Sequence of chain 1.C:
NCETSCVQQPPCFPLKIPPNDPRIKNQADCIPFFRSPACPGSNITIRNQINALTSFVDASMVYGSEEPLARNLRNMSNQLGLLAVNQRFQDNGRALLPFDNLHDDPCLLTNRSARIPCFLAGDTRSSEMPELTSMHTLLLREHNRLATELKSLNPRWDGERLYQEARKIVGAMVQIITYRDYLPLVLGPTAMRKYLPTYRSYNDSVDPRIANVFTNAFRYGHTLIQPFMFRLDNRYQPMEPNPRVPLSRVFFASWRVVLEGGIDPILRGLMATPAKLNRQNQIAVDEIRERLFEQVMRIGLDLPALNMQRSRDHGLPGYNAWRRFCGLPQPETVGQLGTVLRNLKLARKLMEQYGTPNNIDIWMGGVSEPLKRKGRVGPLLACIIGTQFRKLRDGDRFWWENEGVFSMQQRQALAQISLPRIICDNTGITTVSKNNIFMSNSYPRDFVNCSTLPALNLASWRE

A small-molecule ligand and the protein it binds are described below.
Small molecule (SMILES): O=c1[nH]c(=S)n(C[C@H]2CCCO2)c2[nH]cnc12

Sequence of chain 1.A:
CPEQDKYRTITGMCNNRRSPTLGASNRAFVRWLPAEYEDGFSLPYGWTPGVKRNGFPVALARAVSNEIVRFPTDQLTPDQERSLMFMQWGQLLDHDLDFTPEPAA

Binding-site contacts:
Ligand atom C2 contacts residue ARG127 of chain 1.C at 3.3 Å.
Ligand atom C12 contacts residue GLU102 of chain 1.A at 3.3 Å.
Ligand atom N6 contacts residue PHE99 of chain 1.A at 4.5 Å.
Ligand atom N3 contacts residue HEM1 of chain 1.G at 3.5 Å.
Ligand atom O13 contacts residue GLU102 of chain 1.A at 3.8 Å.
Ligand atom C19 contacts residue ARG127 of chain 1.C at 4.0 Å.
Ligand atom N15 contacts residue THR100 of chain 1.A at 4.1 Å.
Ligand atom C4 contacts residue HEM1 of chain 1.G at 4.1 Å.
Ligand atom S5 contacts residue HEM1 of chain 1.G at 4.2 Å.
Ligand atom C19 contacts residue HEM1 of chain 1.G at 3.5 Å.
Ligand atom C4 contacts residue ARG127 of chain 1.C at 4.0 Å.
Ligand atom N15 contacts residue PHE99 of chain 1.A at 3.6 Å.
Ligand atom C10 contacts residue MET299 of chain 1.C at 4.3 Å (hydrophobic).
Ligand atom S5 contacts residue PHE254 of chain 1.C at 3.9 Å.
Ligand atom N15 contacts residue GLU102 of chain 1.A at 3.6 Å (salt-bridge).
Ligand atom C19 contacts residue PHE99 of chain 1.A at 3.9 Å (hydrophobic).
Ligand atom N17 contacts residue HEM1 of chain 1.G at 2.7 Å (h-bond).
Ligand atom C14 contacts residue HEM1 of chain 1.G at 3.8 Å.
Ligand atom N6 contacts residue HEM1 of chain 1.G at 4.2 Å.
Ligand atom N17 contacts residue PHE99 of chain 1.A at 3.8 Å.
Ligand atom N17 contacts residue ARG127 of chain 1.C at 4.3 Å.
Ligand atom S5 contacts residue PHE295 of chain 1.C at 3.5 Å.
Ligand atom C16 contacts residue GLU102 of chain 1.A at 3.6 Å.
Ligand atom C8 contacts residue PHE295 of chain 1.C at 4.3 Å (hydrophobic).
Ligand atom C16 contacts residue PHE99 of chain 1.A at 3.6 Å (hydrophobic).
Ligand atom O1 contacts residue ARG127 of chain 1.C at 3.1 Å (salt-bridge).
Ligand atom C16 contacts residue HEM1 of chain 1.G at 3.6 Å.
Ligand atom C2 contacts residue HEM1 of chain 1.G at 3.4 Å.
Ligand atom N17 contacts residue THR100 of chain 1.A at 4.0 Å.
Ligand atom C16 contacts residue THR100 of chain 1.A at 3.2 Å.
Ligand atom O1 contacts residue HEM1 of chain 1.G at 3.0 Å.
Ligand atom C14 contacts residue PHE99 of chain 1.A at 3.8 Å (hydrophobic).
Ligand atom S5 contacts residue GLU130 of chain 1.C at 3.8 Å.
Ligand atom C11 contacts residue MET299 of chain 1.C at 3.8 Å (hydrophobic).
Ligand atom S5 contacts residue ARG127 of chain 1.C at 4.4 Å.
Ligand atom O1 contacts residue HIS95 of chain 1.A at 4.2 Å.
Ligand atom N15 contacts residue HEM1 of chain 1.G at 4.5 Å.
Ligand atom N3 contacts residue ARG127 of chain 1.C at 3.4 Å.